Binding-site contacts:
Ligand atom C4 contacts residue ASN727 of chain 1.A at 4.2 Å.
Ligand atom O6 contacts residue LYS757 of chain 1.A at 4.5 Å.
Ligand atom C2 contacts residue ASN727 of chain 1.A at 2.5 Å.
Ligand atom C3 contacts residue ASN727 of chain 1.A at 3.8 Å.
Ligand atom O7 contacts residue ASN727 of chain 1.A at 3.0 Å (h-bond).
Ligand atom O5 contacts residue LYS757 of chain 1.A at 3.1 Å (salt-bridge).
Ligand atom C5 contacts residue LYS757 of chain 1.A at 3.4 Å.
Ligand atom C1 contacts residue LYS757 of chain 1.A at 3.7 Å.
Ligand atom O5 contacts residue ASN727 of chain 1.A at 2.4 Å (h-bond).
Ligand atom C7 contacts residue ASN727 of chain 1.A at 3.1 Å.
Ligand atom C1 contacts residue ASN727 of chain 1.A at 1.4 Å.
Ligand atom C5 contacts residue ASN727 of chain 1.A at 3.7 Å.
Ligand atom N2 contacts residue ASN727 of chain 1.A at 2.9 Å (h-bond).
Ligand atom C8 contacts residue ASN727 of chain 1.A at 4.3 Å.
Ligand atom C6 contacts residue LYS757 of chain 1.A at 3.5 Å.

This small molecule binds to this protein.
Small molecule (SMILES): CC(=O)N[C@@H]1[C@@H](O)[C@H](O)[C@@H](CO)O[C@H]1O

Sequence of chain 1.A:
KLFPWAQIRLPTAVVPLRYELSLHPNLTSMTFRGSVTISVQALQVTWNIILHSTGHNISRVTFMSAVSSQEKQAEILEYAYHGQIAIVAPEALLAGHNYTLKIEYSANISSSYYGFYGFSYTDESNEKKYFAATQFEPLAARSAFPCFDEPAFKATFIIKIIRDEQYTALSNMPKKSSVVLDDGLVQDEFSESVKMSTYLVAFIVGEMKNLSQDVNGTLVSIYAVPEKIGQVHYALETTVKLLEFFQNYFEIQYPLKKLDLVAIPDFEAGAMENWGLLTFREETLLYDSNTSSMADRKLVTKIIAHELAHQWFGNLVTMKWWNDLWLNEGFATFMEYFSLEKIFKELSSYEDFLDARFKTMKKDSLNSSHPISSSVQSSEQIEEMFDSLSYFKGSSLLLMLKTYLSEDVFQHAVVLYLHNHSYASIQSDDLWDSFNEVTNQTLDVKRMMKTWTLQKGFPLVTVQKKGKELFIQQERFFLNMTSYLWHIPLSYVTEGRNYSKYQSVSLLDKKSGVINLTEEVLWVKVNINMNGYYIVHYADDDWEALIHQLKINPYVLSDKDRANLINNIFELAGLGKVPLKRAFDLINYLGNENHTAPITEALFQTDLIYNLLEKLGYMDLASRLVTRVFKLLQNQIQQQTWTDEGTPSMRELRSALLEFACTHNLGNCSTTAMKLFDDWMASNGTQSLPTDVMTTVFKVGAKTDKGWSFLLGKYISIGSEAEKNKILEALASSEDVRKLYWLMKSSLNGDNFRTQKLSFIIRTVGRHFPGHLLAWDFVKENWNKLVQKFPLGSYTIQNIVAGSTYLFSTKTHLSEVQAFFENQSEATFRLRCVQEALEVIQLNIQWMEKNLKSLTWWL